Binding-site contacts:
Ligand atom C8 contacts residue SER462 of chain 1.A at 3.5 Å.
Ligand atom C8 contacts residue LEU463 of chain 1.A at 4.1 Å (hydrophobic).
Ligand atom O7 contacts residue LEU463 of chain 1.A at 4.1 Å.
Ligand atom C7 contacts residue ASN464 of chain 1.A at 3.1 Å.
Ligand atom C3 contacts residue ASN464 of chain 1.A at 3.8 Å.
Ligand atom C5 contacts residue ASN464 of chain 1.A at 3.7 Å.
Ligand atom O7 contacts residue ASN464 of chain 1.A at 2.9 Å (h-bond).
Ligand atom C2 contacts residue ASN464 of chain 1.A at 2.4 Å.
Ligand atom C7 contacts residue LEU463 of chain 1.A at 4.3 Å (hydrophobic).
Ligand atom C7 contacts residue SER462 of chain 1.A at 3.9 Å.
Ligand atom N2 contacts residue SER462 of chain 1.A at 3.9 Å.
Ligand atom N2 contacts residue ASN464 of chain 1.A at 2.9 Å (h-bond).
Ligand atom C4 contacts residue ASN464 of chain 1.A at 4.2 Å.
Ligand atom C1 contacts residue ASN464 of chain 1.A at 1.4 Å.
Ligand atom O5 contacts residue ASN464 of chain 1.A at 2.3 Å (h-bond).
Ligand atom C8 contacts residue ASN464 of chain 1.A at 4.3 Å.

This small molecule binds to this protein.
Small molecule (SMILES): CC(=O)N[C@@H]1[C@@H](O)[C@H](O)[C@@H](CO)O[C@H]1O

Sequence of chain 1.A:
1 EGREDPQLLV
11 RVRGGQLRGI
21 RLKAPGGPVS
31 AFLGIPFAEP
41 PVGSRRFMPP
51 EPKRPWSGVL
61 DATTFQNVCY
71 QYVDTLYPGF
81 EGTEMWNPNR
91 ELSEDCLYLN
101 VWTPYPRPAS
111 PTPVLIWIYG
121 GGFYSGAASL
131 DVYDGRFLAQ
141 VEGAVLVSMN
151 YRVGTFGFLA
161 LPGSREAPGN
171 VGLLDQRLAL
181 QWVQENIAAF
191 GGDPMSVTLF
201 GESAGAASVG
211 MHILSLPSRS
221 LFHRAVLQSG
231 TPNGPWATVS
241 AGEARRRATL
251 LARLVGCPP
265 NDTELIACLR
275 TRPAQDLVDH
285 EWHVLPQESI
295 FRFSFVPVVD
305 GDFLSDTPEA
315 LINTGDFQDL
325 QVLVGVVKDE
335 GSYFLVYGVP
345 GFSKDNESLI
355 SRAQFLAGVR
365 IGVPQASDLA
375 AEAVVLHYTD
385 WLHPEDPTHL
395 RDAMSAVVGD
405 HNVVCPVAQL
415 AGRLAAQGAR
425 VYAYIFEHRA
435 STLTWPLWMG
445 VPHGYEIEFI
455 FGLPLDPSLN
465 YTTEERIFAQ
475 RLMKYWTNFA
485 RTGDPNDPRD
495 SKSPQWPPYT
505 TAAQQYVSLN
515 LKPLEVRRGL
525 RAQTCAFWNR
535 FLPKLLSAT